Binding-site contacts:
Ligand atom C3 contacts residue ASN15 of chain 1.C at 3.9 Å.
Ligand atom C2 contacts residue ASN15 of chain 1.C at 2.5 Å.
Ligand atom O7 contacts residue ASP11 of chain 1.C at 3.5 Å (salt-bridge).
Ligand atom C7 contacts residue ASP11 of chain 1.C at 3.8 Å.
Ligand atom C5 contacts residue ASN15 of chain 1.C at 3.6 Å.
Ligand atom O5 contacts residue THR17 of chain 1.C at 4.0 Å.
Ligand atom C8 contacts residue ASP11 of chain 1.C at 3.9 Å.
Ligand atom C1 contacts residue ASN15 of chain 1.C at 1.4 Å.
Ligand atom N2 contacts residue ASN15 of chain 1.C at 2.8 Å (h-bond).
Ligand atom O5 contacts residue ASN15 of chain 1.C at 2.3 Å (h-bond).
Ligand atom C5 contacts residue THR17 of chain 1.C at 4.5 Å.
Ligand atom C1 contacts residue THR17 of chain 1.C at 3.7 Å.
Ligand atom C8 contacts residue ASN15 of chain 1.C at 3.8 Å.
Ligand atom C4 contacts residue ASN15 of chain 1.C at 4.2 Å.
Ligand atom C7 contacts residue ASN15 of chain 1.C at 3.6 Å.

A small-molecule ligand and the protein it binds are described below.
Small molecule (SMILES): CC(=O)N[C@@H]1[C@@H](O)[C@H](O)[C@@H](CO)O[C@H]1O

Sequence of chain 1.C:
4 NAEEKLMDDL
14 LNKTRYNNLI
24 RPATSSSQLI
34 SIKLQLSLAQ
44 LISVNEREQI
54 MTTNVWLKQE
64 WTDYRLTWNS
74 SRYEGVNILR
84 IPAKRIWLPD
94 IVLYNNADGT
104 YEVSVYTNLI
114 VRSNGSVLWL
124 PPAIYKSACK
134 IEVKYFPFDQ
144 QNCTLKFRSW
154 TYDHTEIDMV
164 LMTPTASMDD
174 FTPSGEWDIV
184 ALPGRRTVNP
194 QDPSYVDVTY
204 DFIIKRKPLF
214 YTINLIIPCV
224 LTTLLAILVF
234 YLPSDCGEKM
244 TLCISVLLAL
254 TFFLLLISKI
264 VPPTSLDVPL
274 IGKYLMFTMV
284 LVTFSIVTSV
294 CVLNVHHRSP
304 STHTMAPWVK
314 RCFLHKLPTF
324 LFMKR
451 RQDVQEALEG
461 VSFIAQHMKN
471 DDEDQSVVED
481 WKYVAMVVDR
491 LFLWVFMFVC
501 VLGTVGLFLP